Sequence of chain 1.H:
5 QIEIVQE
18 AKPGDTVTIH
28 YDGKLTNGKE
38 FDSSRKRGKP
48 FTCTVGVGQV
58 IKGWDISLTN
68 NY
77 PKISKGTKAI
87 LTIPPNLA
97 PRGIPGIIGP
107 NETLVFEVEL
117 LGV

A protein and the small-molecule ligand that binds it are described below.
Small molecule (SMILES): C=CC[C@@H]1/C=C(\C)C[C@H](C)C[C@H](OC)[C@H]2O[C@@](O)(C(=O)C(=O)N3CCCC[C@H]3C(=O)O[C@H](/C(C)=C/[C@@H]3CC[C@@H](O)[C@H](OC)C3)[C@H](C)[C@@H](O)CC1=O)[C@H](C)C[C@@H]2OC

Binding-site contacts:
Ligand atom C2 contacts residue ILE58 of chain 1.H at 4.2 Å (hydrophobic).
Ligand atom O4 contacts residue ASP39 of chain 1.H at 3.1 Å (salt-bridge).
Ligand atom O6 contacts residue ASP39 of chain 1.H at 3.1 Å.
Ligand atom C41 contacts residue PHE48 of chain 1.H at 3.9 Å (hydrophobic).
Ligand atom C8 contacts residue PHE112 of chain 1.H at 3.4 Å (hydrophobic).
Ligand atom C11 contacts residue ILE103 of chain 1.H at 4.2 Å (hydrophobic).
Ligand atom O10 contacts residue VAL57 of chain 1.H at 3.8 Å.
Ligand atom O5 contacts residue ASP39 of chain 1.H at 3.4 Å (salt-bridge).
Ligand atom C10 contacts residue ASP39 of chain 1.H at 3.7 Å.
Ligand atom C30 contacts residue ILE58 of chain 1.H at 4.0 Å (hydrophobic).
Ligand atom O2 contacts residue ILE58 of chain 1.H at 2.9 Å (h-bond).
Ligand atom C35 contacts residue ILE103 of chain 1.H at 3.6 Å (hydrophobic).
Ligand atom C44 contacts residue ASP39 of chain 1.H at 4.0 Å.
Ligand atom C24 contacts residue GLN56 of chain 1.H at 3.3 Å.
Ligand atom O4 contacts residue PHE112 of chain 1.H at 3.1 Å.
Ligand atom O2 contacts residue VAL57 of chain 1.H at 3.2 Å.
Ligand atom C45 contacts residue ALA94 of chain 1.H at 4.0 Å (hydrophobic).
Ligand atom C4 contacts residue TRP61 of chain 1.H at 3.9 Å (hydrophobic).
Ligand atom C36 contacts residue TYR28 of chain 1.H at 3.5 Å (hydrophobic).
Ligand atom C26 contacts residue GLN56 of chain 1.H at 4.2 Å.
Ligand atom O10 contacts residue GLN56 of chain 1.H at 2.2 Å (h-bond).
Ligand atom C5 contacts residue PHE48 of chain 1.H at 3.8 Å (hydrophobic).
Ligand atom O6 contacts residue PHE38 of chain 1.H at 3.7 Å.
Ligand atom C9 contacts residue PHE38 of chain 1.H at 3.9 Å (hydrophobic).
Ligand atom C5 contacts residue TRP61 of chain 1.H at 4.2 Å (hydrophobic).
Ligand atom C6 contacts residue TYR28 of chain 1.H at 3.8 Å (hydrophobic).
Ligand atom C9 contacts residue PHE112 of chain 1.H at 3.7 Å (hydrophobic).
Ligand atom O4 contacts residue PHE38 of chain 1.H at 3.4 Å.
Ligand atom C15 contacts residue ASP39 of chain 1.H at 4.1 Å.
Ligand atom N7 contacts residue PHE112 of chain 1.H at 4.0 Å.
Ligand atom C14 contacts residue ASP39 of chain 1.H at 3.9 Å.
Ligand atom C9 contacts residue ASP39 of chain 1.H at 3.8 Å.
Ligand atom O4 contacts residue TYR28 of chain 1.H at 3.4 Å.
Ligand atom C5 contacts residue TYR28 of chain 1.H at 3.5 Å (hydrophobic).
Ligand atom C4 contacts residue PHE48 of chain 1.H at 3.5 Å (hydrophobic).
Ligand atom O3 contacts residue PHE112 of chain 1.H at 3.2 Å.
Ligand atom C4 contacts residue VAL57 of chain 1.H at 4.2 Å (hydrophobic).
Ligand atom C12 contacts residue ILE103 of chain 1.H at 3.5 Å (hydrophobic).
Ligand atom C3 contacts residue TRP61 of chain 1.H at 3.4 Å (hydrophobic).
Ligand atom C36 contacts residue PHE48 of chain 1.H at 4.1 Å (hydrophobic).